A small-molecule ligand and the protein it binds are described below.
Small molecule (SMILES): CO[C@H]1O[C@H](CO)[C@@H](O)[C@H](O)[C@@H]1O

Binding-site contacts:
Ligand atom O4 contacts residue GLN133 of chain 1.A at 3.5 Å (h-bond).
Ligand atom C4 contacts residue ASN135 of chain 1.A at 4.0 Å.
Ligand atom O2 contacts residue PHE1 of chain 1.A at 2.8 Å (h-bond).
Ligand atom O3 contacts residue ASP140 of chain 1.A at 2.7 Å (salt-bridge).
Ligand atom O3 contacts residue PHE142 of chain 1.A at 3.6 Å.
Ligand atom O4 contacts residue ASN135 of chain 1.A at 2.9 Å (h-bond).
Ligand atom C2 contacts residue ILE13 of chain 1.A at 4.0 Å (hydrophobic).
Ligand atom C6 contacts residue PHE1 of chain 1.A at 3.7 Å (hydrophobic).
Ligand atom C5 contacts residue PHE1 of chain 1.A at 3.6 Å (hydrophobic).
Ligand atom C7 contacts residue ASP140 of chain 1.A at 4.3 Å.
Ligand atom O5 contacts residue ASP47 of chain 1.A at 3.8 Å.
Ligand atom C6 contacts residue ASP47 of chain 1.A at 3.7 Å.
Ligand atom C1 contacts residue PHE1 of chain 1.A at 3.7 Å (hydrophobic).
Ligand atom C3 contacts residue GLN133 of chain 1.A at 4.1 Å.
Ligand atom C3 contacts residue ASP140 of chain 1.A at 3.3 Å.
Ligand atom C5 contacts residue ILE52 of chain 1.A at 4.0 Å (hydrophobic).
Ligand atom O6 contacts residue ASP54 of chain 1.A at 2.5 Å (salt-bridge).
Ligand atom C3 contacts residue PHE1 of chain 1.A at 4.3 Å (hydrophobic).
Ligand atom O4 contacts residue ILE52 of chain 1.A at 3.6 Å.
Ligand atom O2 contacts residue ILE13 of chain 1.A at 3.6 Å.
Ligand atom C4 contacts residue PHE1 of chain 1.A at 3.6 Å (hydrophobic).
Ligand atom O3 contacts residue ASN135 of chain 1.A at 3.5 Å (h-bond).
Ligand atom O6 contacts residue TYR48 of chain 1.A at 4.2 Å.
Ligand atom C2 contacts residue ASP140 of chain 1.A at 3.9 Å.
Ligand atom O6 contacts residue PHE1 of chain 1.A at 2.8 Å (h-bond).
Ligand atom O5 contacts residue PHE1 of chain 1.A at 2.9 Å (h-bond).
Ligand atom C4 contacts residue GLN133 of chain 1.A at 3.7 Å.
Ligand atom C6 contacts residue ILE52 of chain 1.A at 4.1 Å (hydrophobic).
Ligand atom C3 contacts residue ASN135 of chain 1.A at 3.9 Å.
Ligand atom O4 contacts residue ASP54 of chain 1.A at 2.6 Å (salt-bridge).
Ligand atom C6 contacts residue TYR48 of chain 1.A at 3.8 Å (hydrophobic).
Ligand atom C1 contacts residue ILE13 of chain 1.A at 4.3 Å (hydrophobic).
Ligand atom C6 contacts residue ASN46 of chain 1.A at 3.3 Å.
Ligand atom O3 contacts residue GLN133 of chain 1.A at 3.1 Å (h-bond).
Ligand atom O6 contacts residue ASN46 of chain 1.A at 3.2 Å (h-bond).
Ligand atom C4 contacts residue ASP54 of chain 1.A at 3.5 Å.
Ligand atom O6 contacts residue ASP47 of chain 1.A at 3.0 Å (salt-bridge).
Ligand atom C5 contacts residue ASP54 of chain 1.A at 4.2 Å.
Ligand atom C6 contacts residue ASP54 of chain 1.A at 3.3 Å.
Ligand atom C2 contacts residue PHE1 of chain 1.A at 3.8 Å (hydrophobic).

Sequence of chain 1.A:
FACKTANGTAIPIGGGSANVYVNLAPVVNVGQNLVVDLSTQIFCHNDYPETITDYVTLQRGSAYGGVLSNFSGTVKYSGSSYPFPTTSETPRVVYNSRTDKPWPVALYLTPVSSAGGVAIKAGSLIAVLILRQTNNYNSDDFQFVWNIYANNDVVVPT